Sequence of chain 1.B:
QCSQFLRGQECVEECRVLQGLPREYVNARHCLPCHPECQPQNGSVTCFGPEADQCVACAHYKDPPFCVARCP

Sequence of chain 1.A:
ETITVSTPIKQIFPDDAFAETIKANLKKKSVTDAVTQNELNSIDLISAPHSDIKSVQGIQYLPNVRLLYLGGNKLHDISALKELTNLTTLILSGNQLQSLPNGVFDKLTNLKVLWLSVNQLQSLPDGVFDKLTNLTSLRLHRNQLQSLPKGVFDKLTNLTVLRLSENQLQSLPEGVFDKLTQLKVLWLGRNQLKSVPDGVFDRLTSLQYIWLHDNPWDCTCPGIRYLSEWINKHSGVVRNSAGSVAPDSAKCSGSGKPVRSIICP

This small molecule binds to this protein.
Small molecule (SMILES): CC(=O)N[C@@H]1[C@@H](O)[C@H](O)[C@@H](CO)O[C@H]1O

Binding-site contacts:
Ligand atom O4 contacts residue ARG67 of chain 1.A at 4.1 Å.
Ligand atom O5 contacts residue ASN42 of chain 1.B at 2.5 Å (h-bond).
Ligand atom C8 contacts residue ARG23 of chain 1.B at 3.5 Å.
Ligand atom O7 contacts residue ASN42 of chain 1.B at 3.6 Å (h-bond).
Ligand atom C5 contacts residue ASN42 of chain 1.B at 3.7 Å.
Ligand atom C4 contacts residue ASN42 of chain 1.B at 4.2 Å.
Ligand atom C8 contacts residue LEU18 of chain 1.B at 3.5 Å (hydrophobic).
Ligand atom C8 contacts residue ASN42 of chain 1.B at 4.5 Å.
Ligand atom C2 contacts residue ASN42 of chain 1.B at 2.4 Å.
Ligand atom C7 contacts residue ASN42 of chain 1.B at 3.3 Å.
Ligand atom C1 contacts residue ASN42 of chain 1.B at 1.4 Å.
Ligand atom O3 contacts residue ARG67 of chain 1.A at 4.4 Å.
Ligand atom N2 contacts residue ASN42 of chain 1.B at 2.3 Å (h-bond).
Ligand atom C7 contacts residue ARG23 of chain 1.B at 4.1 Å.
Ligand atom C3 contacts residue ARG67 of chain 1.A at 4.2 Å.
Ligand atom C3 contacts residue ASN42 of chain 1.B at 3.8 Å.
Ligand atom O7 contacts residue ARG23 of chain 1.B at 4.3 Å.
Ligand atom C8 contacts residue GLN19 of chain 1.B at 3.7 Å.